Binding-site contacts:
Ligand atom C15 contacts residue YUY1 of chain 1.F at 3.6 Å.
Ligand atom C7 contacts residue PHE892 of chain 1.A at 3.9 Å (hydrophobic).
Ligand atom C5 contacts residue PHE892 of chain 1.A at 4.4 Å (hydrophobic).
Ligand atom C12 contacts residue PHE892 of chain 1.A at 4.4 Å (hydrophobic).
Ligand atom C22 contacts residue YUY1 of chain 1.F at 3.4 Å.
Ligand atom C8 contacts residue YUY1 of chain 1.F at 4.0 Å.
Ligand atom C11 contacts residue PHE892 of chain 1.A at 3.7 Å (hydrophobic).
Ligand atom C6 contacts residue PHE892 of chain 1.A at 3.5 Å (hydrophobic).
Ligand atom C1 contacts residue YUY1 of chain 1.F at 4.2 Å.
Ligand atom C22 contacts residue ASP889 of chain 1.A at 4.0 Å.
Ligand atom C21 contacts residue ASP889 of chain 1.A at 4.1 Å.
Ligand atom C16 contacts residue YUY1 of chain 1.F at 3.6 Å.
Ligand atom C8 contacts residue PHE892 of chain 1.A at 4.4 Å (hydrophobic).
Ligand atom C26 contacts residue YUY1 of chain 1.F at 4.1 Å.
Ligand atom C16 contacts residue ASP889 of chain 1.A at 4.1 Å.
Ligand atom C17 contacts residue YUY1 of chain 1.F at 4.0 Å.
Ligand atom C19 contacts residue ILE888 of chain 1.A at 4.2 Å (hydrophobic).
Ligand atom C10 contacts residue PHE892 of chain 1.A at 4.2 Å (hydrophobic).
Ligand atom O1 contacts residue ASP889 of chain 1.A at 4.5 Å.
Ligand atom C contacts residue YUY1 of chain 1.F at 3.1 Å.
Ligand atom C9 contacts residue PHE892 of chain 1.A at 4.2 Å (hydrophobic).
Ligand atom C13 contacts residue PHE892 of chain 1.A at 4.4 Å (hydrophobic).
Ligand atom C25 contacts residue PHE892 of chain 1.A at 4.2 Å (hydrophobic).
Ligand atom C17 contacts residue ASP889 of chain 1.A at 4.4 Å.
Ligand atom C26 contacts residue LEU896 of chain 1.A at 4.5 Å (hydrophobic).
Ligand atom O2 contacts residue PHE892 of chain 1.A at 4.5 Å.

This small molecule binds to this protein.
Small molecule (SMILES): C[C@@H]1CC[C@@]2(OC1)O[C@H]1C[C@H]3[C@@H]4CC=C5C[C@@H](O)CC[C@]5(C)[C@H]4CC[C@]3(C)[C@H]1[C@@H]2C

Sequence of chain 1.A:
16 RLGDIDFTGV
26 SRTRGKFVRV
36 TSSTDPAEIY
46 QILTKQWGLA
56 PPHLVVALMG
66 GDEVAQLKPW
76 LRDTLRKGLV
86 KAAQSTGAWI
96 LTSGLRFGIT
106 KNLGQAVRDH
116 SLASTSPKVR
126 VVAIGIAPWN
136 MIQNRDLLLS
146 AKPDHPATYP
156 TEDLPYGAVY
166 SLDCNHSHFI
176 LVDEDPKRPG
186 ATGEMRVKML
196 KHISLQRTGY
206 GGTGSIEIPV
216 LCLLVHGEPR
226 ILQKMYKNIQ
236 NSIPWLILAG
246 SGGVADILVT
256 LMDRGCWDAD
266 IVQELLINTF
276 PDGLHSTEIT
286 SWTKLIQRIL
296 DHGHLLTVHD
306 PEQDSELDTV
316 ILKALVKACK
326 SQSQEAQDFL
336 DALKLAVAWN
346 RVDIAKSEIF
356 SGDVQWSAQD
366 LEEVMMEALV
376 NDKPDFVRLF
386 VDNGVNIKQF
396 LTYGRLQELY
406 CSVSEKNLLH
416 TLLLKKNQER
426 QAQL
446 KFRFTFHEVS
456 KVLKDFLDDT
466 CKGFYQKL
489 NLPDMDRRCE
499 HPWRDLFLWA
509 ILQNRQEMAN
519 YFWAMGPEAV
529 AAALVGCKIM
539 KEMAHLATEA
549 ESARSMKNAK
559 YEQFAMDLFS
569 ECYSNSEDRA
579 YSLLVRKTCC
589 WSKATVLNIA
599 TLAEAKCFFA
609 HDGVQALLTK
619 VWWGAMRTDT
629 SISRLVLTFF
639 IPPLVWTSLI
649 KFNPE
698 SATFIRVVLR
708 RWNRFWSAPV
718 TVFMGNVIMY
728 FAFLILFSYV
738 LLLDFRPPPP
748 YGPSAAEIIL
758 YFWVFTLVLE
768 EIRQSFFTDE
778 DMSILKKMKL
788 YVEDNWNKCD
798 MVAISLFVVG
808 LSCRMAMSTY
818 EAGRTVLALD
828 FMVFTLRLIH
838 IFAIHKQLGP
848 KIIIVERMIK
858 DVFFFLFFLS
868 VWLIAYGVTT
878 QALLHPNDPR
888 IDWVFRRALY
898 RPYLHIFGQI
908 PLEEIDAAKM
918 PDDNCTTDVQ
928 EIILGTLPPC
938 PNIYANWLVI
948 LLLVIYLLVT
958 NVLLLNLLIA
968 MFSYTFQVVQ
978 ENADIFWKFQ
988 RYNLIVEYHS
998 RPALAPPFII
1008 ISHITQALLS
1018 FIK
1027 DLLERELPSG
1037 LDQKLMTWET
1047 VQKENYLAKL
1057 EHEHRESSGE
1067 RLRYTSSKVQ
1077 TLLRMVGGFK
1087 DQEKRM